Sequence of chain 1.C:
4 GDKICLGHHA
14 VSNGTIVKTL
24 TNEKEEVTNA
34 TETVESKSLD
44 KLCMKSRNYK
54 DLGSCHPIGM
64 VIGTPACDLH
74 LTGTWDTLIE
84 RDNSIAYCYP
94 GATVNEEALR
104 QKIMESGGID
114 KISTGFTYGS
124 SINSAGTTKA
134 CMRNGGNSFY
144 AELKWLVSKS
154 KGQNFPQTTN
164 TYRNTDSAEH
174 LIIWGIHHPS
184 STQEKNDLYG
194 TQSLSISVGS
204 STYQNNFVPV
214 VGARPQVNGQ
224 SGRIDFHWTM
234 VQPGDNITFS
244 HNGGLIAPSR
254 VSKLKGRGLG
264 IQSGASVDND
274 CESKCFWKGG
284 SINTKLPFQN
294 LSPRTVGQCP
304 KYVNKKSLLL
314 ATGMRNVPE

The protein below binds the small molecule below.
Small molecule (SMILES): CC(=O)N[C@@H]1[C@@H](O)[C@H](O)[C@@H](CO)O[C@H]1O

Binding-site contacts:
Ligand atom C1 contacts residue ASN239 of chain 1.C at 1.5 Å.
Ligand atom C6 contacts residue GLY237 of chain 1.C at 3.1 Å.
Ligand atom C6 contacts residue ASN239 of chain 1.C at 4.4 Å.
Ligand atom C7 contacts residue ARG166 of chain 1.C at 3.6 Å.
Ligand atom O5 contacts residue GLY237 of chain 1.C at 3.1 Å (h-bond).
Ligand atom C4 contacts residue GLY237 of chain 1.C at 4.4 Å.
Ligand atom C5 contacts residue GLY237 of chain 1.C at 3.6 Å.
Ligand atom C2 contacts residue ASN239 of chain 1.C at 2.9 Å.
Ligand atom C5 contacts residue ASN239 of chain 1.C at 3.4 Å.
Ligand atom C1 contacts residue GLY237 of chain 1.C at 4.3 Å.
Ligand atom C4 contacts residue ASN239 of chain 1.C at 4.2 Å.
Ligand atom C2 contacts residue ARG166 of chain 1.C at 3.4 Å.
Ligand atom N2 contacts residue ARG166 of chain 1.C at 3.1 Å (salt-bridge).
Ligand atom C1 contacts residue ARG166 of chain 1.C at 3.7 Å.
Ligand atom O6 contacts residue GLY237 of chain 1.C at 3.8 Å.
Ligand atom O7 contacts residue ARG166 of chain 1.C at 4.0 Å.
Ligand atom O6 contacts residue ASP238 of chain 1.C at 4.3 Å.
Ligand atom O5 contacts residue ASN239 of chain 1.C at 2.2 Å (h-bond).
Ligand atom C8 contacts residue ARG166 of chain 1.C at 4.0 Å.
Ligand atom C3 contacts residue ASN239 of chain 1.C at 4.0 Å.
Ligand atom N2 contacts residue ASN239 of chain 1.C at 3.4 Å (h-bond).